Binding-site contacts:
Ligand atom C5 contacts residue ASN364 of chain 1.L at 3.7 Å.
Ligand atom C3 contacts residue ASN364 of chain 1.L at 3.8 Å.
Ligand atom C7 contacts residue ASN364 of chain 1.L at 3.7 Å.
Ligand atom C1 contacts residue ASN364 of chain 1.L at 1.4 Å.
Ligand atom O6 contacts residue ASN364 of chain 1.L at 3.8 Å.
Ligand atom C2 contacts residue ASN364 of chain 1.L at 2.5 Å.
Ligand atom O7 contacts residue ASN364 of chain 1.L at 3.9 Å.
Ligand atom O5 contacts residue ASN364 of chain 1.L at 2.4 Å (h-bond).
Ligand atom C6 contacts residue ASN364 of chain 1.L at 4.3 Å.
Ligand atom N2 contacts residue ASN364 of chain 1.L at 3.0 Å (h-bond).
Ligand atom C4 contacts residue ASN364 of chain 1.L at 4.2 Å.

Sequence of chain 1.L:
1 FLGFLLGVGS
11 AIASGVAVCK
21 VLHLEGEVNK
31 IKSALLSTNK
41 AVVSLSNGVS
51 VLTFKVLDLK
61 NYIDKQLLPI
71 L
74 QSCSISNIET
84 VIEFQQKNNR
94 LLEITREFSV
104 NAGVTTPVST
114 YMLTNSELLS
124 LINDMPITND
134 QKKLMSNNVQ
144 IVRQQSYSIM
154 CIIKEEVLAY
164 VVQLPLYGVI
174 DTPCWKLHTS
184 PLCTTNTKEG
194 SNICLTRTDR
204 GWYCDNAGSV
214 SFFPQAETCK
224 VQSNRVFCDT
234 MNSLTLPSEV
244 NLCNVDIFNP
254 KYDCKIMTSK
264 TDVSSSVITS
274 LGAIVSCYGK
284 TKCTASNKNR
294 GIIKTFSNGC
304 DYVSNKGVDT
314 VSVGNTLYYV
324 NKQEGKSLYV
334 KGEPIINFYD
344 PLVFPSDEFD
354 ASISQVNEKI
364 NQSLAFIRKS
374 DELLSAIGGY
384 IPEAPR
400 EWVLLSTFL

The protein below binds the small molecule below.
Small molecule (SMILES): CC(=O)N[C@@H]1[C@@H](O)[C@H](O)[C@@H](CO)O[C@H]1O